Binding-site contacts:
Ligand atom O3 contacts residue GLN580 of chain 1.B at 3.6 Å.
Ligand atom C4 contacts residue GLN580 of chain 1.B at 4.4 Å.
Ligand atom C7 contacts residue ASN331 of chain 1.B at 3.2 Å.
Ligand atom C3 contacts residue GLN580 of chain 1.B at 3.2 Å.
Ligand atom C1 contacts residue GLN580 of chain 1.B at 3.8 Å.
Ligand atom C7 contacts residue PRO579 of chain 1.B at 4.4 Å (hydrophobic).
Ligand atom N2 contacts residue GLN580 of chain 1.B at 2.6 Å (h-bond).
Ligand atom C8 contacts residue ASN331 of chain 1.B at 4.2 Å.
Ligand atom C8 contacts residue PRO579 of chain 1.B at 3.4 Å (hydrophobic).
Ligand atom O4 contacts residue GLN580 of chain 1.B at 4.3 Å.
Ligand atom O5 contacts residue GLN580 of chain 1.B at 4.4 Å.
Ligand atom C6 contacts residue GLN580 of chain 1.B at 4.3 Å.
Ligand atom C7 contacts residue GLN580 of chain 1.B at 3.6 Å.
Ligand atom C3 contacts residue ASN331 of chain 1.B at 3.8 Å.
Ligand atom C1 contacts residue ASN331 of chain 1.B at 1.4 Å.
Ligand atom N2 contacts residue PRO579 of chain 1.B at 4.4 Å.
Ligand atom C2 contacts residue ASN331 of chain 1.B at 2.5 Å.
Ligand atom N2 contacts residue ASN331 of chain 1.B at 2.9 Å (h-bond).
Ligand atom C2 contacts residue GLN580 of chain 1.B at 3.3 Å.
Ligand atom C4 contacts residue ASN331 of chain 1.B at 4.2 Å.
Ligand atom C5 contacts residue ASN331 of chain 1.B at 3.7 Å.
Ligand atom C5 contacts residue GLN580 of chain 1.B at 3.6 Å.
Ligand atom C8 contacts residue GLN580 of chain 1.B at 3.7 Å.
Ligand atom O5 contacts residue ASN331 of chain 1.B at 2.4 Å (h-bond).
Ligand atom O7 contacts residue ASN331 of chain 1.B at 3.1 Å (h-bond).

Sequence of chain 1.B:
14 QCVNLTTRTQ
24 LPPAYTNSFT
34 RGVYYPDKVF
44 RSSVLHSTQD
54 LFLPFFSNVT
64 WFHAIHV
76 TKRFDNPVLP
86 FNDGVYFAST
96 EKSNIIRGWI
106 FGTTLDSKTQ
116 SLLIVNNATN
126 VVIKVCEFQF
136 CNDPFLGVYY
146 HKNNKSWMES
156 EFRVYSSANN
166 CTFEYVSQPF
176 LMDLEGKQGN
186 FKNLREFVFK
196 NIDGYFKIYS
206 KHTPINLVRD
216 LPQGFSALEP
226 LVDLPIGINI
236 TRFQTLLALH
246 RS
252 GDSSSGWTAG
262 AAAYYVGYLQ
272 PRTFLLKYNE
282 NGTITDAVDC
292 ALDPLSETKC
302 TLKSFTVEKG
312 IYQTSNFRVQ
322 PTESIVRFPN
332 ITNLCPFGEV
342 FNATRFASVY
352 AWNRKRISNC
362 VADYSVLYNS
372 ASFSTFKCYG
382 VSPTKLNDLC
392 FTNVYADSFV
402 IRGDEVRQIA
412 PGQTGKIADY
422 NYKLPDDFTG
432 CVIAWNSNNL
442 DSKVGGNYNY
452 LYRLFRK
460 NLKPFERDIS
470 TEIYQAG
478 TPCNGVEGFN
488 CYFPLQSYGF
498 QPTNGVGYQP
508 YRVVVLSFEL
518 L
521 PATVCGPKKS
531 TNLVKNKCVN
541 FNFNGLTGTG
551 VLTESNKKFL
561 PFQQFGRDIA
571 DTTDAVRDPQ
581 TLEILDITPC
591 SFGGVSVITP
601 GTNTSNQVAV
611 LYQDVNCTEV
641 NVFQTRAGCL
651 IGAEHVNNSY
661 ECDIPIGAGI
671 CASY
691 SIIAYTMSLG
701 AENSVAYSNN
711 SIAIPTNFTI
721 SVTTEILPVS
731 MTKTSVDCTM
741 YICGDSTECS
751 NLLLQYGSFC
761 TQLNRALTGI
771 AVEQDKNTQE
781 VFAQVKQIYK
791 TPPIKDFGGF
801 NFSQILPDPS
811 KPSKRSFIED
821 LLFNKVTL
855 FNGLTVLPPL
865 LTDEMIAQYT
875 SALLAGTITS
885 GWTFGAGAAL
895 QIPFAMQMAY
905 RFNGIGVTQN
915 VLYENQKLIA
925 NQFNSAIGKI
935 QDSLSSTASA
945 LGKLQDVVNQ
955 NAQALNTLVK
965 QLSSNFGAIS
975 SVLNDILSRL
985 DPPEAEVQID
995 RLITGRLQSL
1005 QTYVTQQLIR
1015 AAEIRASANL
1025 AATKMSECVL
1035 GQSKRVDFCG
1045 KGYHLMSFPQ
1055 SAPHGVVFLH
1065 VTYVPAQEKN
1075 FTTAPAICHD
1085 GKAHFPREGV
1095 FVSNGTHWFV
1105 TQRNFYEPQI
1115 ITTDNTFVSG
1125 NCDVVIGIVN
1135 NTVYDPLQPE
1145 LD

This protein binds this small molecule.
Small molecule (SMILES): CC(=O)N[C@@H]1[C@@H](O)[C@H](O)[C@@H](CO)O[C@H]1O